Binding-site contacts:
Ligand atom C7 contacts residue ASN202 of chain 1.J at 3.9 Å.
Ligand atom C3 contacts residue ASN202 of chain 1.J at 3.9 Å.
Ligand atom C5 contacts residue LYS205 of chain 1.J at 4.3 Å.
Ligand atom C1 contacts residue ASN202 of chain 1.J at 1.4 Å.
Ligand atom O4 contacts residue THR204 of chain 1.J at 4.3 Å.
Ligand atom N2 contacts residue ASN202 of chain 1.J at 3.1 Å (h-bond).
Ligand atom O5 contacts residue ASN202 of chain 1.J at 2.3 Å (h-bond).
Ligand atom C5 contacts residue ASN202 of chain 1.J at 3.5 Å.
Ligand atom C3 contacts residue THR204 of chain 1.J at 4.5 Å.
Ligand atom O7 contacts residue ASN202 of chain 1.J at 4.0 Å.
Ligand atom C5 contacts residue THR204 of chain 1.J at 4.4 Å.
Ligand atom C1 contacts residue LYS205 of chain 1.J at 4.4 Å.
Ligand atom O5 contacts residue LYS205 of chain 1.J at 4.0 Å.
Ligand atom C4 contacts residue ASN202 of chain 1.J at 4.3 Å.
Ligand atom C6 contacts residue LYS205 of chain 1.J at 4.5 Å.
Ligand atom C2 contacts residue ASN202 of chain 1.J at 2.7 Å.

This protein binds this small molecule.
Small molecule (SMILES): CC(=O)N[C@@H]1[C@@H](O)[C@H](O)[C@@H](CO)O[C@H]1O

Sequence of chain 1.J:
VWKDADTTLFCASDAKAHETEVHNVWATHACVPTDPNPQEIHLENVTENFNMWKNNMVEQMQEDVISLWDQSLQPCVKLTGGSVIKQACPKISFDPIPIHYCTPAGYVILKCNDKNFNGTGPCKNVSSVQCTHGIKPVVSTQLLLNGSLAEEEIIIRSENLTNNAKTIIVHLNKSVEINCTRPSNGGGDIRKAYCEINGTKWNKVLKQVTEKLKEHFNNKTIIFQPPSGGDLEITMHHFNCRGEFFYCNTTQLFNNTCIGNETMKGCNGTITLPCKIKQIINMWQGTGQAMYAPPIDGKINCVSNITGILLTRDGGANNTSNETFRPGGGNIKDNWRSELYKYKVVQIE